Sequence of chain 1.G:
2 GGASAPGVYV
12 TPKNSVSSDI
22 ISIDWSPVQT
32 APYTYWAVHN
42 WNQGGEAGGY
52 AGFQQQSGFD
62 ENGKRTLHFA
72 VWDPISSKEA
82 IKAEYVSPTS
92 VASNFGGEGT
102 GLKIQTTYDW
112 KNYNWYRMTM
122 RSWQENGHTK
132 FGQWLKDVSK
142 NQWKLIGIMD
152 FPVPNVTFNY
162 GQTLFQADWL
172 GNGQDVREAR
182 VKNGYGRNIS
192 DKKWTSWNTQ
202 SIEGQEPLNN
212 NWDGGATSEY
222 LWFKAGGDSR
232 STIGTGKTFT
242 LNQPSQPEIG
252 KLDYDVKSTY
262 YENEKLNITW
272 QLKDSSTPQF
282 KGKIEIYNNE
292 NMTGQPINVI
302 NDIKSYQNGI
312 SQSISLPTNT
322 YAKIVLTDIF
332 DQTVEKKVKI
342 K

Binding-site contacts:
Ligand atom O5 contacts residue THR9 of chain 1.O at 4.3 Å.
Ligand atom O4 contacts residue THR8 of chain 1.O at 4.3 Å.
Ligand atom C4 contacts residue THR8 of chain 1.O at 3.5 Å.
Ligand atom C6 contacts residue THR8 of chain 1.O at 4.2 Å.
Ligand atom N2 contacts residue THR9 of chain 1.O at 4.5 Å.
Ligand atom C4 contacts residue GLN206 of chain 1.G at 4.3 Å.
Ligand atom C2 contacts residue GLN206 of chain 1.G at 3.9 Å.
Ligand atom C7 contacts residue THR9 of chain 1.O at 4.5 Å.
Ligand atom O7 contacts residue THR8 of chain 1.O at 4.4 Å.
Ligand atom C8 contacts residue PHE166 of chain 1.G at 3.4 Å (hydrophobic).
Ligand atom O7 contacts residue THR9 of chain 1.O at 4.0 Å.
Ligand atom O3 contacts residue THR8 of chain 1.O at 4.2 Å.
Ligand atom O7 contacts residue GLN206 of chain 1.G at 3.6 Å.
Ligand atom C7 contacts residue GLN206 of chain 1.G at 3.7 Å.
Ligand atom C8 contacts residue ALA168 of chain 1.G at 3.8 Å (hydrophobic).
Ligand atom N2 contacts residue THR8 of chain 1.O at 2.8 Å (h-bond).
Ligand atom C1 contacts residue THR8 of chain 1.O at 1.4 Å.
Ligand atom O5 contacts residue THR8 of chain 1.O at 2.3 Å (h-bond).
Ligand atom C8 contacts residue TYR10 of chain 1.G at 3.5 Å (hydrophobic).
Ligand atom O7 contacts residue PRO10 of chain 1.O at 4.0 Å.
Ligand atom N2 contacts residue GLN206 of chain 1.G at 4.2 Å.
Ligand atom C1 contacts residue THR9 of chain 1.O at 3.7 Å.
Ligand atom O4 contacts residue GLN206 of chain 1.G at 3.6 Å.
Ligand atom C2 contacts residue THR8 of chain 1.O at 2.3 Å.
Ligand atom O3 contacts residue GLN206 of chain 1.G at 2.8 Å (h-bond).
Ligand atom C8 contacts residue THR8 of chain 1.O at 3.6 Å.
Ligand atom C3 contacts residue GLN206 of chain 1.G at 3.8 Å.
Ligand atom C7 contacts residue THR8 of chain 1.O at 3.7 Å.
Ligand atom N2 contacts residue TYR10 of chain 1.G at 4.5 Å.
Ligand atom O7 contacts residue TYR10 of chain 1.G at 2.3 Å (h-bond).
Ligand atom C3 contacts residue THR8 of chain 1.O at 2.9 Å.
Ligand atom O6 contacts residue THR8 of chain 1.O at 3.8 Å.
Ligand atom C7 contacts residue TYR10 of chain 1.G at 3.2 Å (hydrophobic).
Ligand atom C8 contacts residue GLN206 of chain 1.G at 4.1 Å.
Ligand atom C5 contacts residue THR8 of chain 1.O at 2.9 Å.

A small-molecule ligand and the protein it binds are described below.
Small molecule (SMILES): CC(=O)N[C@@H]1[C@@H](O)[C@@H](O)[C@@H](CO)O[C@@H]1O

Sequence of chain 1.O:
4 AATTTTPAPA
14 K